Binding-site contacts:
Ligand atom C1D contacts residue PHE1476 of chain 1.D at 3.5 Å (hydrophobic).
Ligand atom C4 contacts residue PHE1372 of chain 1.D at 3.8 Å (hydrophobic).
Ligand atom PB contacts residue CA1 of chain 1.LA at 3.3 Å.
Ligand atom O2B contacts residue ASP1460 of chain 1.D at 3.5 Å (salt-bridge).
Ligand atom N9 contacts residue TRP1264 of chain 1.D at 3.7 Å.
Ligand atom O4D contacts residue PHE1476 of chain 1.D at 3.2 Å.
Ligand atom C8 contacts residue TRP1264 of chain 1.D at 3.5 Å (hydrophobic).
Ligand atom O1A contacts residue CA1 of chain 1.MA at 2.1 Å.
Ligand atom O1B contacts residue PHE1372 of chain 1.D at 3.5 Å.
Ligand atom O2A contacts residue CA1 of chain 1.MA at 3.7 Å.
Ligand atom PA contacts residue CA1 of chain 1.LA at 3.8 Å.
Ligand atom O1A contacts residue GLU1390 of chain 1.D at 2.9 Å (salt-bridge).
Ligand atom O5D contacts residue ARG1360 of chain 1.D at 3.7 Å.
Ligand atom N3 contacts residue PHE1372 of chain 1.D at 3.7 Å.
Ligand atom C2 contacts residue LEU1319 of chain 1.D at 3.6 Å (hydrophobic).
Ligand atom PA contacts residue CA1 of chain 1.MA at 3.4 Å.
Ligand atom O3D contacts residue HIS1479 of chain 1.D at 3.3 Å (h-bond).
Ligand atom O3A contacts residue GLY1371 of chain 1.D at 3.3 Å.
Ligand atom O2' contacts residue TRP1264 of chain 1.D at 3.2 Å.
Ligand atom C2 contacts residue PHE1372 of chain 1.D at 3.6 Å (hydrophobic).
Ligand atom O2B contacts residue CA1 of chain 1.LA at 2.3 Å.
Ligand atom O1A contacts residue ASP1460 of chain 1.D at 3.5 Å (salt-bridge).
Ligand atom N3 contacts residue TRP1264 of chain 1.D at 3.8 Å.
Ligand atom O4D contacts residue ARG1428 of chain 1.D at 3.1 Å (salt-bridge).
Ligand atom O2D contacts residue HIS1479 of chain 1.D at 3.0 Å (h-bond).
Ligand atom O1D contacts residue CYS1424 of chain 1.D at 3.2 Å (h-bond).
Ligand atom O1D contacts residue VAL1435 of chain 1.D at 3.2 Å.
Ligand atom O1A contacts residue CA1 of chain 1.LA at 2.7 Å.
Ligand atom O3A contacts residue GLY1370 of chain 1.D at 3.6 Å.
Ligand atom O3A contacts residue CA1 of chain 1.LA at 3.6 Å.
Ligand atom N6 contacts residue ASN1326 of chain 1.D at 2.9 Å (h-bond).
Ligand atom O1B contacts residue ARG1428 of chain 1.D at 2.9 Å (salt-bridge).
Ligand atom C5 contacts residue TRP1264 of chain 1.D at 3.4 Å (hydrophobic).
Ligand atom N7 contacts residue TRP1264 of chain 1.D at 3.6 Å.
Ligand atom O5D contacts residue CA1 of chain 1.LA at 3.4 Å.
Ligand atom C4 contacts residue TRP1264 of chain 1.D at 3.6 Å (hydrophobic).
Ligand atom O2B contacts residue ARG1360 of chain 1.D at 3.3 Å (salt-bridge).
Ligand atom N1 contacts residue GLY1321 of chain 1.D at 3.2 Å (h-bond).
Ligand atom C2' contacts residue TRP1264 of chain 1.D at 3.6 Å (hydrophobic).
Ligand atom O5D contacts residue GLY1370 of chain 1.D at 3.1 Å (h-bond).

Sequence of chain 1.D:
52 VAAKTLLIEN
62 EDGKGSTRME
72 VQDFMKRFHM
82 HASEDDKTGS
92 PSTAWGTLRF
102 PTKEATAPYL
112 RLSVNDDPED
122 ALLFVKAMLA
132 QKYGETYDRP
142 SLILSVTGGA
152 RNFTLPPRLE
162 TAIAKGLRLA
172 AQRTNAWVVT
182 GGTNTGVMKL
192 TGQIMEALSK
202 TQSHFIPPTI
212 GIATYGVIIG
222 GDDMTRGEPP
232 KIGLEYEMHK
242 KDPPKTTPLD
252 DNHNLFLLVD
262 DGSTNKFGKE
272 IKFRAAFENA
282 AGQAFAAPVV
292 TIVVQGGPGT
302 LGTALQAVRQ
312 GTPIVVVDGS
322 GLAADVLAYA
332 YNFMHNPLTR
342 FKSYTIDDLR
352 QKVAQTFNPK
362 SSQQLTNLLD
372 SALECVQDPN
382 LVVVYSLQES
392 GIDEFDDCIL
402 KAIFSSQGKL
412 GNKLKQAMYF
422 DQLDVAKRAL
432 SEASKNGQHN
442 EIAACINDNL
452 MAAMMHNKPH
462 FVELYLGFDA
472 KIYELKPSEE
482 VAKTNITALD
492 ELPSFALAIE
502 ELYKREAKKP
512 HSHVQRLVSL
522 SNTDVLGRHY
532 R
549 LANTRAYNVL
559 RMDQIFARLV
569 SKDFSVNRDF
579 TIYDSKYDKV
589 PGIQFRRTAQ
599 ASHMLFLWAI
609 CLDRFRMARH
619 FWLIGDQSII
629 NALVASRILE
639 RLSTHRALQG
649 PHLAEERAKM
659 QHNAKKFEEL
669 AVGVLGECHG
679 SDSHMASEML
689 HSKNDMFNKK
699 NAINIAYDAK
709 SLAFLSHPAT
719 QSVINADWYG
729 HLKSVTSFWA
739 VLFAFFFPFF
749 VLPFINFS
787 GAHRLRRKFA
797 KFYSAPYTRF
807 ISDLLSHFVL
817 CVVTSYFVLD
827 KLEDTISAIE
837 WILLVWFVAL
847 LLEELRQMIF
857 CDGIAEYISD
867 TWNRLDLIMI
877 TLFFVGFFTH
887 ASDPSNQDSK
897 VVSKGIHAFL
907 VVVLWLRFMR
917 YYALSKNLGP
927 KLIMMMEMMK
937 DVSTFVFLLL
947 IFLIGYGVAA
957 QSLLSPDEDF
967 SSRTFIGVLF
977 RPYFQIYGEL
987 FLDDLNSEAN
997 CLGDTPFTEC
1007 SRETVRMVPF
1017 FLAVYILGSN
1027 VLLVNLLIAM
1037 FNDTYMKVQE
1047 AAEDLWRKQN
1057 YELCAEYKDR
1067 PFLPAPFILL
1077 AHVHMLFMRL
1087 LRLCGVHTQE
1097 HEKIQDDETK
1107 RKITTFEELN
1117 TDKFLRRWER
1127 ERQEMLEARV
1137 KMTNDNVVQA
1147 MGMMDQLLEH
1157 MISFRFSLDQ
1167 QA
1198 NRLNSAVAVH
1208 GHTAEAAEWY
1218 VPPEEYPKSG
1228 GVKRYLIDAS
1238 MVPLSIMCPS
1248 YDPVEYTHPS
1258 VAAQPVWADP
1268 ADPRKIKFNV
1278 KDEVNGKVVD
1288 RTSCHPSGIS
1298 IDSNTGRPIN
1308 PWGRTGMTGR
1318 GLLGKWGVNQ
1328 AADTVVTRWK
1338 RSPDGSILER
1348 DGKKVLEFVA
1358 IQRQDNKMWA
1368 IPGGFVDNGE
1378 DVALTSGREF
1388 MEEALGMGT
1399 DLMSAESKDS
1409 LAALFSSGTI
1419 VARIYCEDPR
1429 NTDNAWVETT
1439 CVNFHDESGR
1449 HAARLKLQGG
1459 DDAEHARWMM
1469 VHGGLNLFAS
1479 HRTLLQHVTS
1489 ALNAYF

A small-molecule ligand and the protein it binds are described below.
Small molecule (SMILES): Nc1ncnc2c1ncn2[C@@H]1O[C@H](CO[P](=O)(O)O[P](=O)(O)OC[C@H]2O[C@@H](O)[C@H](O)[C@@H]2O)[C@@H](O)[C@H]1O